Sequence of chain 2.A:
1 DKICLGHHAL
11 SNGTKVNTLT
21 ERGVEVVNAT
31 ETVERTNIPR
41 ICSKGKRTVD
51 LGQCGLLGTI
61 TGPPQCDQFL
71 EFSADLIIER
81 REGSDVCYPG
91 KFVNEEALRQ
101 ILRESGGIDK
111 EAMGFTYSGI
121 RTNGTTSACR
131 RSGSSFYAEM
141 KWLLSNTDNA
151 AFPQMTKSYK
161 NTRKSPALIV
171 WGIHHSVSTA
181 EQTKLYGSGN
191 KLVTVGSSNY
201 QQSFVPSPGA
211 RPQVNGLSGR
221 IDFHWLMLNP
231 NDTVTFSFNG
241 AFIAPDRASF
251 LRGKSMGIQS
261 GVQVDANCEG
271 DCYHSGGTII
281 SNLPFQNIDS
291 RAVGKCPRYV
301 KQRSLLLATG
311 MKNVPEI

Binding-site contacts:
Ligand atom C5 contacts residue ASN28 of chain 2.A at 3.7 Å.
Ligand atom C4 contacts residue ASN28 of chain 2.A at 4.2 Å.
Ligand atom C6 contacts residue THR30 of chain 2.A at 3.5 Å.
Ligand atom C2 contacts residue ASN28 of chain 2.A at 2.5 Å.
Ligand atom O7 contacts residue ASN28 of chain 2.A at 3.4 Å (h-bond).
Ligand atom O5 contacts residue ALA29 of chain 2.A at 3.9 Å.
Ligand atom C6 contacts residue ALA29 of chain 2.A at 4.3 Å (hydrophobic).
Ligand atom O5 contacts residue ASN28 of chain 2.A at 2.4 Å (h-bond).
Ligand atom C7 contacts residue ASN28 of chain 2.A at 3.4 Å.
Ligand atom O6 contacts residue ALA29 of chain 2.A at 3.8 Å.
Ligand atom C3 contacts residue ASN28 of chain 2.A at 3.8 Å.
Ligand atom N2 contacts residue ASN28 of chain 2.A at 3.0 Å (h-bond).
Ligand atom O5 contacts residue THR309 of chain 2.A at 4.2 Å.
Ligand atom C1 contacts residue ASN28 of chain 2.A at 1.5 Å.
Ligand atom O6 contacts residue THR30 of chain 2.A at 3.0 Å (h-bond).

The protein below binds the small molecule below.
Small molecule (SMILES): CC(=O)N[C@@H]1[C@@H](O)[C@H](O)[C@@H](CO)O[C@H]1O